Sequence of chain 1.B:
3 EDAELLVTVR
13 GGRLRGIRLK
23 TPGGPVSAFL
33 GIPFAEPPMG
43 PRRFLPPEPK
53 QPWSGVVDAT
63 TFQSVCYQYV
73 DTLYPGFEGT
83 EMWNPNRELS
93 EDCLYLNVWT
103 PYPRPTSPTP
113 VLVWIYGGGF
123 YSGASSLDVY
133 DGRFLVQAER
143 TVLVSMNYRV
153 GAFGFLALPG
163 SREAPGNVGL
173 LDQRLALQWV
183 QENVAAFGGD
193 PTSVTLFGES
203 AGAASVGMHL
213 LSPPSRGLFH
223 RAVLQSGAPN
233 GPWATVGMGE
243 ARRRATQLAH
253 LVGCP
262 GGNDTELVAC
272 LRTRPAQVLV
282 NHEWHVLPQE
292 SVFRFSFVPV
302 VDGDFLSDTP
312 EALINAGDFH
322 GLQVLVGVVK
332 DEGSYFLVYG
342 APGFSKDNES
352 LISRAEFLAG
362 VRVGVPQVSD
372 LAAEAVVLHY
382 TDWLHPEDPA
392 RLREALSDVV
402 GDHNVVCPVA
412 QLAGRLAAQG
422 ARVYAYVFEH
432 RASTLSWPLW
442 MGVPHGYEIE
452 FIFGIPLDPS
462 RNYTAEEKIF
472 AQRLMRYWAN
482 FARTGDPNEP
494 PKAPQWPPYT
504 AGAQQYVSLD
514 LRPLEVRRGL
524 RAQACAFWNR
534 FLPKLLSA

Binding-site contacts:
Ligand atom C3 contacts residue ASN349 of chain 1.B at 2.5 Å.
Ligand atom C6 contacts residue PRO343 of chain 1.B at 4.4 Å (hydrophobic).
Ligand atom O5 contacts residue SER346 of chain 1.B at 3.4 Å.
Ligand atom O7 contacts residue LEU352 of chain 1.B at 3.9 Å.
Ligand atom C1 contacts residue ASN349 of chain 1.B at 0.6 Å.
Ligand atom N2 contacts residue GLU350 of chain 1.B at 4.4 Å.
Ligand atom C6 contacts residue SER346 of chain 1.B at 4.0 Å.
Ligand atom O4 contacts residue ASN349 of chain 1.B at 4.5 Å.
Ligand atom C8 contacts residue SER351 of chain 1.B at 3.7 Å.
Ligand atom C7 contacts residue GLY344 of chain 1.B at 3.7 Å.
Ligand atom O6 contacts residue GLY344 of chain 1.B at 3.6 Å.
Ligand atom C4 contacts residue ASN349 of chain 1.B at 3.1 Å.
Ligand atom O5 contacts residue SER346 of chain 1.B at 3.9 Å.
Ligand atom C6 contacts residue GLY344 of chain 1.B at 3.6 Å.
Ligand atom C7 contacts residue SER351 of chain 1.B at 3.5 Å.
Ligand atom C3 contacts residue GLY344 of chain 1.B at 4.3 Å.
Ligand atom O7 contacts residue ASN349 of chain 1.B at 4.0 Å.
Ligand atom C7 contacts residue LEU352 of chain 1.B at 3.6 Å (hydrophobic).
Ligand atom C8 contacts residue ASN349 of chain 1.B at 3.9 Å.
Ligand atom C7 contacts residue ASN349 of chain 1.B at 3.2 Å.
Ligand atom C6 contacts residue SER346 of chain 1.B at 4.5 Å.
Ligand atom O6 contacts residue SER346 of chain 1.B at 4.3 Å.
Ligand atom C6 contacts residue ASP348 of chain 1.B at 3.8 Å.
Ligand atom O5 contacts residue GLY344 of chain 1.B at 4.0 Å.
Ligand atom N2 contacts residue SER351 of chain 1.B at 3.5 Å (h-bond).
Ligand atom N2 contacts residue GLY344 of chain 1.B at 3.9 Å.
Ligand atom N2 contacts residue LEU352 of chain 1.B at 4.4 Å.
Ligand atom O7 contacts residue SER351 of chain 1.B at 3.8 Å.
Ligand atom C5 contacts residue ASN349 of chain 1.B at 2.9 Å.
Ligand atom C8 contacts residue LEU352 of chain 1.B at 3.0 Å (hydrophobic).
Ligand atom C5 contacts residue SER346 of chain 1.B at 4.1 Å.
Ligand atom C5 contacts residue GLY344 of chain 1.B at 4.4 Å.
Ligand atom C6 contacts residue ASN349 of chain 1.B at 4.2 Å.
Ligand atom O3 contacts residue ASN349 of chain 1.B at 3.4 Å (h-bond).
Ligand atom C2 contacts residue ASN349 of chain 1.B at 1.2 Å.
Ligand atom C1 contacts residue SER346 of chain 1.B at 3.6 Å.
Ligand atom O7 contacts residue GLY344 of chain 1.B at 3.0 Å (h-bond).
Ligand atom O5 contacts residue ASN349 of chain 1.B at 1.9 Å (h-bond).
Ligand atom O4 contacts residue GLY344 of chain 1.B at 4.4 Å.
Ligand atom N2 contacts residue ASN349 of chain 1.B at 2.0 Å (h-bond).

The protein below binds the small molecule below.
Small molecule (SMILES): CC(=O)N[C@H]1[C@H](O[C@H]2[C@H](O)[C@@H](NC(C)=O)CO[C@@H]2CO[C@@H]2O[C@@H](C)[C@@H](O)[C@@H](O)[C@@H]2O)O[C@H](CO)[C@@H](O)[C@@H]1O